The protein below binds the small molecule below.
Small molecule (SMILES): CC(=O)N[C@@H]1[C@@H](O)[C@H](O)[C@@H](CO)O[C@H]1O

Sequence of chain 1.B:
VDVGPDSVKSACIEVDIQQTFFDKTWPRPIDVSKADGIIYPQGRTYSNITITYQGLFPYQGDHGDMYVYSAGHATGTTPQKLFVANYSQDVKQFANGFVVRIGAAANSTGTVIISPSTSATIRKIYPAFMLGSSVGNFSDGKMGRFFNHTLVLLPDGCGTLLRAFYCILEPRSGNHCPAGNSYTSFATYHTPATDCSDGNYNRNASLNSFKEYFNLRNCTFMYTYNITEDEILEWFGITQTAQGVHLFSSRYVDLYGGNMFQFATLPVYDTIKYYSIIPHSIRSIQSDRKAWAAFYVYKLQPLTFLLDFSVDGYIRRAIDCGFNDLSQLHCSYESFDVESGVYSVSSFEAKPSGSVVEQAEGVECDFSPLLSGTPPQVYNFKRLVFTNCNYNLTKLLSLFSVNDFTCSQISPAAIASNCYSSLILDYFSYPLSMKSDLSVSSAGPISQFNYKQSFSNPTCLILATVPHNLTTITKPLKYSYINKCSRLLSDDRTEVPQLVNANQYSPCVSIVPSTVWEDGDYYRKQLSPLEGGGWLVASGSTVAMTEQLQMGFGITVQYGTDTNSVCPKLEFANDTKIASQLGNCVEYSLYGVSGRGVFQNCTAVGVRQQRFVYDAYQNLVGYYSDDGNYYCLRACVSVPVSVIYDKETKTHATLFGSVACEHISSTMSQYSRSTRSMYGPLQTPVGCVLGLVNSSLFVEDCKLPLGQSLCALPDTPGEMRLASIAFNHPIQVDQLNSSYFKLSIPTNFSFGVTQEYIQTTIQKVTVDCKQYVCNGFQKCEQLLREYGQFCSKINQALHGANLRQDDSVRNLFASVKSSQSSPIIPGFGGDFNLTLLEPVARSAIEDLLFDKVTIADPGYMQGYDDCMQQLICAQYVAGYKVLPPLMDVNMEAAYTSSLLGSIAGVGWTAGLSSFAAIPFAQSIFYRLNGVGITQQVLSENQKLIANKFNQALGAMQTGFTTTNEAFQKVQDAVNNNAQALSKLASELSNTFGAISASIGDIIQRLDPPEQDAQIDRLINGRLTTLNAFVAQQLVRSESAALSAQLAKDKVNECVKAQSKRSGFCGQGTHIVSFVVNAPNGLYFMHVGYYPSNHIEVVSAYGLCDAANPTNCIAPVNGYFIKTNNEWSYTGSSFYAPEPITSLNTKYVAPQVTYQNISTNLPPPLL

Binding-site contacts:
Ligand atom C5 contacts residue THR875 of chain 1.B at 4.1 Å.
Ligand atom O7 contacts residue ASN1005 of chain 1.B at 3.2 Å (h-bond).
Ligand atom C4 contacts residue ASN873 of chain 1.B at 4.2 Å.
Ligand atom C2 contacts residue ASN873 of chain 1.B at 2.4 Å.
Ligand atom O5 contacts residue ASN873 of chain 1.B at 2.4 Å (h-bond).
Ligand atom C1 contacts residue THR875 of chain 1.B at 3.5 Å.
Ligand atom N2 contacts residue ASN873 of chain 1.B at 2.9 Å (h-bond).
Ligand atom C1 contacts residue ASN873 of chain 1.B at 1.4 Å.
Ligand atom C5 contacts residue ASN873 of chain 1.B at 3.7 Å.
Ligand atom C7 contacts residue ASN873 of chain 1.B at 3.2 Å.
Ligand atom C7 contacts residue ASN1005 of chain 1.B at 4.2 Å.
Ligand atom C8 contacts residue ASN873 of chain 1.B at 4.1 Å.
Ligand atom O7 contacts residue ASN873 of chain 1.B at 3.1 Å (h-bond).
Ligand atom C3 contacts residue ASN873 of chain 1.B at 3.8 Å.
Ligand atom O5 contacts residue THR875 of chain 1.B at 3.5 Å (h-bond).